Binding-site contacts:
Ligand atom C23 contacts residue GDP1 of chain 1.H at 3.5 Å.
Ligand atom C25 contacts residue GLY223 of chain 1.B at 3.4 Å.
Ligand atom O3 contacts residue GLY223 of chain 1.B at 3.7 Å.
Ligand atom C23 contacts residue GLN15 of chain 1.B at 3.8 Å.
Ligand atom C33 contacts residue ASN329 of chain 1.C at 3.5 Å.
Ligand atom C2 contacts residue VAL175 of chain 1.B at 3.9 Å (hydrophobic).
Ligand atom C33 contacts residue PRO325 of chain 1.C at 3.8 Å (hydrophobic).
Ligand atom C23 contacts residue TYR222 of chain 1.B at 3.6 Å (hydrophobic).
Ligand atom C28 contacts residue PRO220 of chain 1.B at 3.5 Å (hydrophobic).
Ligand atom N5 contacts residue ASP177 of chain 1.B at 2.7 Å (salt-bridge).
Ligand atom C24 contacts residue GLN15 of chain 1.B at 3.6 Å.
Ligand atom C24 contacts residue TYR222 of chain 1.B at 3.4 Å (hydrophobic).
Ligand atom C34 contacts residue ASP177 of chain 1.B at 3.9 Å.
Ligand atom C32 contacts residue PRO325 of chain 1.C at 3.7 Å (hydrophobic).
Ligand atom O4 contacts residue ARG276 of chain 1.B at 4.0 Å.
Ligand atom O3 contacts residue ARG276 of chain 1.B at 3.6 Å.
Ligand atom N4 contacts residue ASN329 of chain 1.C at 3.7 Å.
Ligand atom O2 contacts residue TYR222 of chain 1.B at 3.1 Å (h-bond).
Ligand atom O1 contacts residue TYR222 of chain 1.B at 2.7 Å (h-bond).
Ligand atom O1 contacts residue THR221 of chain 1.B at 3.1 Å.
Ligand atom N1 contacts residue TYR222 of chain 1.B at 3.9 Å.
Ligand atom C29 contacts residue ASN329 of chain 1.C at 3.8 Å.
Ligand atom C16 contacts residue THR221 of chain 1.B at 3.6 Å.
Ligand atom C17 contacts residue GLY223 of chain 1.B at 3.6 Å.
Ligand atom C14 contacts residue THR221 of chain 1.B at 4.0 Å.
Ligand atom C16 contacts residue GLY223 of chain 1.B at 3.7 Å.
Ligand atom O7 contacts residue ASN329 of chain 1.C at 2.7 Å (h-bond).
Ligand atom C15 contacts residue THR221 of chain 1.B at 3.4 Å.
Ligand atom O2 contacts residue GLY223 of chain 1.B at 2.6 Å (h-bond).
Ligand atom C37 contacts residue ASN329 of chain 1.C at 3.4 Å.
Ligand atom O8 contacts residue ASP177 of chain 1.B at 3.5 Å (salt-bridge).
Ligand atom O2 contacts residue THR221 of chain 1.B at 2.6 Å (h-bond).
Ligand atom N5 contacts residue PHE351 of chain 1.C at 3.4 Å (h-bond).
Ligand atom C1 contacts residue VAL175 of chain 1.B at 3.9 Å (hydrophobic).
Ligand atom C19 contacts residue GLN15 of chain 1.B at 3.9 Å.
Ligand atom C1 contacts residue LYS174 of chain 1.B at 4.0 Å.
Ligand atom C10 contacts residue ALA247 of chain 1.C at 4.0 Å (hydrophobic).
Ligand atom C8 contacts residue TYR222 of chain 1.B at 3.6 Å (hydrophobic).
Ligand atom C4 contacts residue TYR222 of chain 1.B at 3.7 Å (hydrophobic).
Ligand atom O4 contacts residue GLY223 of chain 1.B at 3.4 Å.

Sequence of chain 1.B:
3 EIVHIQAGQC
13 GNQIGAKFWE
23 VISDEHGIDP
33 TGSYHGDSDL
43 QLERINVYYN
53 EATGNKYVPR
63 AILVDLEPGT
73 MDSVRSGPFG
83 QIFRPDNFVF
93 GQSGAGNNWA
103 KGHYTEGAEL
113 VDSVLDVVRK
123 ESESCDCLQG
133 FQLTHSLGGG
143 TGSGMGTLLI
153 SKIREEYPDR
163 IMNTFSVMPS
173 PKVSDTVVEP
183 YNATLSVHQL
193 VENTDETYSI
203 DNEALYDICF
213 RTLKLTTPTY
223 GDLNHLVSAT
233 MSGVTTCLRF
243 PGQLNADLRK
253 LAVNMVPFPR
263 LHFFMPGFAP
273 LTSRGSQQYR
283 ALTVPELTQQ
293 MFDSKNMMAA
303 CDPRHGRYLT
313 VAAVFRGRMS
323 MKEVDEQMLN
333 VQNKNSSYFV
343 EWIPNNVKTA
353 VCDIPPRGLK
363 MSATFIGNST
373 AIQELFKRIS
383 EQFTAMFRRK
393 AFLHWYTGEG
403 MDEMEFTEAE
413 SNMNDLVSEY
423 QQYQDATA

Sequence of chain 1.C:
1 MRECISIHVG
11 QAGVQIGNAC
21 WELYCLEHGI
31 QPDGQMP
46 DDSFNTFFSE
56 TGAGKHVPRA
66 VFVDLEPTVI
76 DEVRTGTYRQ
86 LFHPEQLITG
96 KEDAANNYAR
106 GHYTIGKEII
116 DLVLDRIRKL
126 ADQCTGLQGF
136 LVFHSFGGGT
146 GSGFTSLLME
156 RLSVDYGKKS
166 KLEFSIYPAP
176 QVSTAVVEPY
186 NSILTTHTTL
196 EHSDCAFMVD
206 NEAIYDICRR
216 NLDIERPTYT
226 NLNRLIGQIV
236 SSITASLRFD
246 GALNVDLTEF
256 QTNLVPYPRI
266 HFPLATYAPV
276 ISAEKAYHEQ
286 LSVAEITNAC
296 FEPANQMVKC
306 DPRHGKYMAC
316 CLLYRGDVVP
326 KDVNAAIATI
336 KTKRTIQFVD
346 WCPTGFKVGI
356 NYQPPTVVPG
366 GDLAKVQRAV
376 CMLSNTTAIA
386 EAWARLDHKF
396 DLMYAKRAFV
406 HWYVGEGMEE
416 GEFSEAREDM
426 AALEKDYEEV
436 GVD

This protein binds this small molecule.
Small molecule (SMILES): CC[C@H](C)[C@@H]([C@@H](CC(=O)N1CCC[C@H]1[C@H](OC)[C@@H](C)C(=O)N[C@@H](Cc1ccccc1)C(=O)O)OC)N(C)C(=O)[C@@H](NC(=O)C(C)(C)N)C(C)C